The small molecule below binds the protein below.
Small molecule (SMILES): C[C@@H]1CC[C@@]2(OC1)O[C@H]1[C@@H](O)[C@H]3[C@@H]4CC[C@H]5C[C@@H](O[C@@H]6O[C@H](CO)[C@H](O[C@@H]7O[C@H](CO)[C@@H](O)[C@H](O[C@@H]8OC[C@@H](O)[C@H](O)[C@H]8O)[C@H]7O[C@@H]7O[C@H](CO)[C@H](O)[C@H](O[C@@H]8O[C@H](CO)[C@@H](O)[C@H](O)[C@H]8O)[C@H]7O)[C@H](O)[C@H]6O)[C@H](O)C[C@]5(C)[C@H]4CC[C@]3(C)[C@H]1[C@@H]2C

Sequence of chain 1.D:
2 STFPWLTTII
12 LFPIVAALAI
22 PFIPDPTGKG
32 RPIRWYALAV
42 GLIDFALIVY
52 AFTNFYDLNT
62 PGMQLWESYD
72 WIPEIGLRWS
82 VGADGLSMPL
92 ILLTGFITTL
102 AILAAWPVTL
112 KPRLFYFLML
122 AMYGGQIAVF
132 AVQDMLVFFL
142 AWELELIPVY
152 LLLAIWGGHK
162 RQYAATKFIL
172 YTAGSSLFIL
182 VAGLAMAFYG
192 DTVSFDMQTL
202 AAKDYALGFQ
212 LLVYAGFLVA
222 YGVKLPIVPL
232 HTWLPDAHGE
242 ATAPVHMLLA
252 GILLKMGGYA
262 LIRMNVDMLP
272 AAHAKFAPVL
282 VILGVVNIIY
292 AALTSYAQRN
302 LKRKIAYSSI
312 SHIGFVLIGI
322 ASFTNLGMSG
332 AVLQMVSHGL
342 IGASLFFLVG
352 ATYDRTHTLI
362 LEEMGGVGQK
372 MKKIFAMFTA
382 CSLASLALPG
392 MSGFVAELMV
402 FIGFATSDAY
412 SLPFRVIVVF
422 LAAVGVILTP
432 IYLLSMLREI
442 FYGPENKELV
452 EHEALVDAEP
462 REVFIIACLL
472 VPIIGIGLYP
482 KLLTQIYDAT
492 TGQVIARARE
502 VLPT

Sequence of chain 1.Q:
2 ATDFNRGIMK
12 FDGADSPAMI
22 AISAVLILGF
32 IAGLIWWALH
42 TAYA

Binding-site contacts:
Ligand atom O82 contacts residue PHE277 of chain 1.D at 4.2 Å.
Ligand atom C20 contacts residue PHE277 of chain 1.D at 3.5 Å (hydrophobic).
Ligand atom C02 contacts residue LEU284 of chain 1.D at 4.3 Å (hydrophobic).
Ligand atom C14 contacts residue LEU40 of chain 1.Q at 4.3 Å (hydrophobic).
Ligand atom C06 contacts residue VAL280 of chain 1.D at 4.2 Å (hydrophobic).
Ligand atom C01 contacts residue LEU231 of chain 1.D at 3.5 Å (hydrophobic).
Ligand atom C10 contacts residue PHE277 of chain 1.D at 4.4 Å (hydrophobic).
Ligand atom C22 contacts residue LEU40 of chain 1.Q at 4.4 Å (hydrophobic).
Ligand atom C11 contacts residue PHE277 of chain 1.D at 3.9 Å (hydrophobic).
Ligand atom C14 contacts residue PHE277 of chain 1.D at 3.4 Å (hydrophobic).
Ligand atom C17 contacts residue PHE277 of chain 1.D at 4.0 Å (hydrophobic).
Ligand atom C16 contacts residue PHE277 of chain 1.D at 3.2 Å (hydrophobic).
Ligand atom C83 contacts residue LEU219 of chain 1.D at 4.2 Å (hydrophobic).
Ligand atom C83 contacts residue VAL280 of chain 1.D at 3.2 Å (hydrophobic).
Ligand atom C81 contacts residue PHE277 of chain 1.D at 1.9 Å (hydrophobic).
Ligand atom C13 contacts residue PHE277 of chain 1.D at 3.9 Å (hydrophobic).
Ligand atom C83 contacts residue PHE277 of chain 1.D at 4.2 Å (hydrophobic).
Ligand atom C01 contacts residue ILE228 of chain 1.D at 4.4 Å (hydrophobic).
Ligand atom C12 contacts residue PHE277 of chain 1.D at 3.3 Å (hydrophobic).
Ligand atom C01 contacts residue GLY223 of chain 1.D at 4.3 Å.
Ligand atom C14 contacts residue VAL280 of chain 1.D at 4.0 Å (hydrophobic).
Ligand atom O79 contacts residue LEU40 of chain 1.Q at 3.9 Å.
Ligand atom O25 contacts residue LEU212 of chain 1.D at 4.5 Å.
Ligand atom C21 contacts residue LEU40 of chain 1.Q at 3.6 Å (hydrophobic).
Ligand atom C08 contacts residue PHE277 of chain 1.D at 4.2 Å (hydrophobic).
Ligand atom C19 contacts residue PHE277 of chain 1.D at 4.1 Å (hydrophobic).
Ligand atom C80 contacts residue PHE277 of chain 1.D at 2.3 Å (hydrophobic).
Ligand atom C18 contacts residue PHE277 of chain 1.D at 3.7 Å (hydrophobic).
Ligand atom C07 contacts residue PHE277 of chain 1.D at 4.5 Å (hydrophobic).
Ligand atom C04 contacts residue LEU219 of chain 1.D at 3.8 Å (hydrophobic).
Ligand atom C85 contacts residue LEU284 of chain 1.D at 3.8 Å (hydrophobic).
Ligand atom C03 contacts residue LEU219 of chain 1.D at 4.0 Å (hydrophobic).
Ligand atom C13 contacts residue VAL280 of chain 1.D at 3.9 Å (hydrophobic).
Ligand atom C24 contacts residue LEU212 of chain 1.D at 4.5 Å (hydrophobic).
Ligand atom C83 contacts residue LEU284 of chain 1.D at 4.2 Å (hydrophobic).
Ligand atom C15 contacts residue PHE277 of chain 1.D at 3.7 Å (hydrophobic).